The small molecule below binds the protein below.
Small molecule (SMILES): CC(=O)N[C@H]1[C@H](O[C@H]2[C@H](O)[C@@H](NC(C)=O)CO[C@@H]2CO)O[C@H](CO)[C@@H](O[C@@H]2O[C@H](CO)[C@@H](O)[C@H](O)[C@@H]2O)[C@@H]1O

Binding-site contacts:
Ligand atom C3 contacts residue ASN62 of chain 1.A at 3.8 Å.
Ligand atom C3 contacts residue PRO59 of chain 1.A at 3.8 Å (hydrophobic).
Ligand atom O7 contacts residue ASN62 of chain 1.A at 2.9 Å (h-bond).
Ligand atom C2 contacts residue PRO59 of chain 1.A at 4.1 Å (hydrophobic).
Ligand atom C5 contacts residue ASN62 of chain 1.A at 3.7 Å.
Ligand atom N2 contacts residue ASN62 of chain 1.A at 2.9 Å (h-bond).
Ligand atom C1 contacts residue ASN62 of chain 1.A at 1.4 Å.
Ligand atom O3 contacts residue PRO59 of chain 1.A at 3.4 Å.
Ligand atom C2 contacts residue PRO60 of chain 1.A at 4.5 Å (hydrophobic).
Ligand atom N2 contacts residue PRO60 of chain 1.A at 3.4 Å (h-bond).
Ligand atom O5 contacts residue ASN62 of chain 1.A at 2.4 Å (h-bond).
Ligand atom O7 contacts residue PRO60 of chain 1.A at 4.5 Å.
Ligand atom C4 contacts residue ASN62 of chain 1.A at 4.2 Å.
Ligand atom N2 contacts residue PRO59 of chain 1.A at 3.2 Å.
Ligand atom C7 contacts residue PRO60 of chain 1.A at 3.5 Å (hydrophobic).
Ligand atom C8 contacts residue PRO60 of chain 1.A at 3.0 Å (hydrophobic).
Ligand atom C8 contacts residue ASN55 of chain 1.A at 3.1 Å.
Ligand atom C8 contacts residue ASN62 of chain 1.A at 4.3 Å.
Ligand atom C1 contacts residue PRO60 of chain 1.A at 4.5 Å (hydrophobic).
Ligand atom C7 contacts residue ASN62 of chain 1.A at 3.1 Å.
Ligand atom C8 contacts residue PRO59 of chain 1.A at 3.4 Å (hydrophobic).
Ligand atom C2 contacts residue ASN62 of chain 1.A at 2.5 Å.
Ligand atom C7 contacts residue ASN55 of chain 1.A at 4.5 Å.
Ligand atom C7 contacts residue PRO59 of chain 1.A at 3.9 Å (hydrophobic).

Sequence of chain 1.A:
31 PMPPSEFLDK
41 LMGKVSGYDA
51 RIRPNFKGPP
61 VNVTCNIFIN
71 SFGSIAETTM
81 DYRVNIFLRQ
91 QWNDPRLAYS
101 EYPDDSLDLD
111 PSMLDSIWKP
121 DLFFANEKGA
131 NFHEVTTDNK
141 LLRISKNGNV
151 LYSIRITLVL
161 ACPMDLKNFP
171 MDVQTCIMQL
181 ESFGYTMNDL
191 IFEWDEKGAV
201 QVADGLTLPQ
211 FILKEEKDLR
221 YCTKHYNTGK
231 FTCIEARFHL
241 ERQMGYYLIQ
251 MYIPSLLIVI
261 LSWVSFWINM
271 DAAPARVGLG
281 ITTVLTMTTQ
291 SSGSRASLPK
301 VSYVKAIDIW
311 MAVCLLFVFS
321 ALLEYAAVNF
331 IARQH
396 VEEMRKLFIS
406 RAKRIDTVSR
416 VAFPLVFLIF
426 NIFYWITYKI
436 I